The small molecule below binds the protein below.
Small molecule (SMILES): CCc1nc(N)nc(N)c1C#CCc1cc(OC)c(OC)c(OC)c1

Binding-site contacts:
Ligand atom C6 contacts residue PHE102 of chain 1.B at 3.8 Å (hydrophobic).
Ligand atom N1 contacts residue NDP1 of chain 1.E at 3.7 Å.
Ligand atom N1E contacts residue MET12 of chain 1.B at 3.7 Å.
Ligand atom N1 contacts residue VAL13 of chain 1.B at 3.3 Å (h-bond).
Ligand atom C1H contacts residue NDP1 of chain 1.E at 3.4 Å.
Ligand atom N1 contacts residue ALA14 of chain 1.B at 3.7 Å.
Ligand atom C5 contacts residue NDP1 of chain 1.E at 3.4 Å.
Ligand atom C1I contacts residue ILE57 of chain 1.B at 3.7 Å (hydrophobic).
Ligand atom N1E contacts residue ALA14 of chain 1.B at 3.6 Å (h-bond).
Ligand atom C2 contacts residue ALA14 of chain 1.B at 3.5 Å (hydrophobic).
Ligand atom C1K contacts residue GLU34 of chain 1.B at 3.6 Å.
Ligand atom C1L contacts residue NDP1 of chain 1.E at 3.7 Å.
Ligand atom C1B contacts residue ALA56 of chain 1.B at 3.8 Å (hydrophobic).
Ligand atom C1A contacts residue TRP29 of chain 1.B at 3.7 Å (hydrophobic).
Ligand atom C1I contacts residue LEU27 of chain 1.B at 3.8 Å (hydrophobic).
Ligand atom C6 contacts residue NDP1 of chain 1.E at 3.4 Å.
Ligand atom C4 contacts residue NDP1 of chain 1.E at 3.8 Å.
Ligand atom C1S contacts residue ILE57 of chain 1.B at 3.8 Å (hydrophobic).
Ligand atom N1F contacts residue PHE102 of chain 1.B at 3.2 Å (h-bond).
Ligand atom N1 contacts residue MET12 of chain 1.B at 3.4 Å.
Ligand atom N1E contacts residue VAL38 of chain 1.B at 3.3 Å.
Ligand atom N3 contacts residue ALA14 of chain 1.B at 3.5 Å.
Ligand atom N1E contacts residue VAL13 of chain 1.B at 3.3 Å (h-bond).
Ligand atom N1E contacts residue THR121 of chain 1.B at 3.8 Å.
Ligand atom C1V contacts residue ILE57 of chain 1.B at 3.8 Å (hydrophobic).
Ligand atom C1G contacts residue NDP1 of chain 1.E at 3.4 Å.
Ligand atom C6 contacts residue MET12 of chain 1.B at 3.5 Å (hydrophobic).
Ligand atom N3 contacts residue VAL38 of chain 1.B at 3.4 Å.
Ligand atom N3 contacts residue GLU34 of chain 1.B at 2.8 Å (salt-bridge).
Ligand atom C1A contacts residue NDP1 of chain 1.E at 3.5 Å.
Ligand atom C2 contacts residue VAL13 of chain 1.B at 3.5 Å (hydrophobic).
Ligand atom C2 contacts residue VAL38 of chain 1.B at 3.3 Å (hydrophobic).
Ligand atom C1L contacts residue ASN53 of chain 1.B at 3.3 Å.
Ligand atom C2 contacts residue GLU34 of chain 1.B at 3.6 Å.
Ligand atom N1F contacts residue NDP1 of chain 1.E at 3.7 Å.
Ligand atom N1F contacts residue MET12 of chain 1.B at 2.7 Å (h-bond).
Ligand atom C1A contacts residue LEU27 of chain 1.B at 3.8 Å (hydrophobic).
Ligand atom C1K contacts residue LEU35 of chain 1.B at 3.7 Å (hydrophobic).
Ligand atom N1E contacts residue GLU34 of chain 1.B at 2.7 Å (salt-bridge).
Ligand atom C4 contacts residue GLU34 of chain 1.B at 3.7 Å.

Sequence of chain 1.B:
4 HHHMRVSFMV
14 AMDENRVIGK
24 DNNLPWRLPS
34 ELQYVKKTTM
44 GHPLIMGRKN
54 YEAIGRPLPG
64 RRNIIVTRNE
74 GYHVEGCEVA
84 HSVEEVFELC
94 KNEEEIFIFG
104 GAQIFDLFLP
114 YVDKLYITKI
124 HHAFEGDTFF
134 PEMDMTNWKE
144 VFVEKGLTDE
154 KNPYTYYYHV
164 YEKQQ